Sequence of chain 1.A:
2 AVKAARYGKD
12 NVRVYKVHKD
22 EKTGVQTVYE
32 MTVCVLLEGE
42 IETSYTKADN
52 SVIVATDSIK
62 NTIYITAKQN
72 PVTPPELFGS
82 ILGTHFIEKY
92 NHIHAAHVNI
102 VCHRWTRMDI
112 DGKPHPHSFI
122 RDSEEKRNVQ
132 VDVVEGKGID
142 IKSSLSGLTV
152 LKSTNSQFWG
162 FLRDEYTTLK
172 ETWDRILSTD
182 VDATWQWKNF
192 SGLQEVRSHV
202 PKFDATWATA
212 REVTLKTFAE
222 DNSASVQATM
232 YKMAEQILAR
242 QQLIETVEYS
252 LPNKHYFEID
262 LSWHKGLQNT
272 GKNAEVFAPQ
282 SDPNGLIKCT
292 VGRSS

Sequence of chain 1.B:
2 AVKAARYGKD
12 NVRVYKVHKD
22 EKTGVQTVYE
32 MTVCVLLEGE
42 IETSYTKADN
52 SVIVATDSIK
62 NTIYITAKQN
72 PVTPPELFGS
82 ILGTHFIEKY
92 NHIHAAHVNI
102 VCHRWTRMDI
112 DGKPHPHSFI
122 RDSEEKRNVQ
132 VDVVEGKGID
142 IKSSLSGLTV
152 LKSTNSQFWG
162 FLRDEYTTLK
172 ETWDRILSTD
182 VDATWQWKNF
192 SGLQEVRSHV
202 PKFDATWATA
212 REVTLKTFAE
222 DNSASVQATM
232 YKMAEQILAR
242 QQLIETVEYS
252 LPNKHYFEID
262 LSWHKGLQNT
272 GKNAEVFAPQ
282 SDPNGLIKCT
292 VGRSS

Binding-site contacts:
Ligand atom C2 contacts residue ARG176 of chain 1.B at 4.1 Å.
Ligand atom O4 contacts residue THR57 of chain 1.A at 3.8 Å.
Ligand atom O4 contacts residue ILE54 of chain 1.A at 3.4 Å.
Ligand atom O4 contacts residue TYR8 of chain 1.A at 3.6 Å.
Ligand atom O2 contacts residue GLN228 of chain 1.B at 4.1 Å.
Ligand atom O2 contacts residue ARG176 of chain 1.B at 3.3 Å (salt-bridge).
Ligand atom O4 contacts residue PHE159 of chain 1.B at 4.3 Å.
Ligand atom C5 contacts residue THR57 of chain 1.A at 3.3 Å.
Ligand atom N1 contacts residue ARG176 of chain 1.B at 3.7 Å.
Ligand atom C5 contacts residue PHE159 of chain 1.B at 3.5 Å (hydrophobic).
Ligand atom C4 contacts residue ILE54 of chain 1.A at 4.1 Å (hydrophobic).
Ligand atom N1 contacts residue PHE159 of chain 1.B at 4.0 Å.
Ligand atom C6 contacts residue PHE159 of chain 1.B at 3.5 Å (hydrophobic).
Ligand atom O2 contacts residue PHE159 of chain 1.B at 4.3 Å.
Ligand atom C2 contacts residue GLN228 of chain 1.B at 4.4 Å.
Ligand atom C2 contacts residue VAL227 of chain 1.B at 4.2 Å (hydrophobic).
Ligand atom N3 contacts residue ILE288 of chain 1.B at 3.9 Å.
Ligand atom O4 contacts residue GLN228 of chain 1.B at 3.4 Å (h-bond).
Ligand atom O2 contacts residue ILE288 of chain 1.B at 4.3 Å.
Ligand atom C4 contacts residue PHE159 of chain 1.B at 3.8 Å (hydrophobic).
Ligand atom C5 contacts residue ALA56 of chain 1.A at 4.2 Å (hydrophobic).
Ligand atom C4 contacts residue ILE288 of chain 1.B at 4.4 Å (hydrophobic).
Ligand atom O2 contacts residue VAL227 of chain 1.B at 3.2 Å.
Ligand atom C4 contacts residue THR57 of chain 1.A at 3.8 Å.
Ligand atom N3 contacts residue GLN228 of chain 1.B at 3.6 Å (h-bond).
Ligand atom N3 contacts residue PHE159 of chain 1.B at 3.9 Å.
Ligand atom C2 contacts residue PHE159 of chain 1.B at 4.0 Å (hydrophobic).
Ligand atom C2 contacts residue ILE288 of chain 1.B at 4.2 Å (hydrophobic).
Ligand atom C6 contacts residue THR57 of chain 1.A at 3.6 Å.
Ligand atom C4 contacts residue GLN228 of chain 1.B at 3.9 Å.

The protein below binds the small molecule below.
Small molecule (SMILES): O=c1cc[nH]c(=O)[nH]1